Binding-site contacts:
Ligand atom O1 contacts residue TYR43 of chain 1.B at 4.4 Å.
Ligand atom C1 contacts residue GLY46 of chain 1.B at 4.1 Å.
Ligand atom C2 contacts residue ALA11 of chain 1.B at 4.1 Å (hydrophobic).
Ligand atom C1 contacts residue SER47 of chain 1.B at 3.5 Å.
Ligand atom O4 contacts residue TYR137 of chain 1.B at 2.6 Å (h-bond).
Ligand atom C1 contacts residue TYR43 of chain 1.B at 3.7 Å (hydrophobic).
Ligand atom O1 contacts residue GLY46 of chain 1.B at 3.9 Å.
Ligand atom C2 contacts residue TYR137 of chain 1.B at 3.5 Å (hydrophobic).
Ligand atom O2 contacts residue SER47 of chain 1.B at 2.9 Å (h-bond).
Ligand atom C3 contacts residue LYS165 of chain 1.B at 2.5 Å.
Ligand atom O4 contacts residue THR167 of chain 1.B at 3.3 Å (h-bond).
Ligand atom C3 contacts residue ILE206 of chain 1.B at 4.5 Å (hydrophobic).
Ligand atom O1 contacts residue LYS165 of chain 1.B at 3.6 Å.
Ligand atom C2 contacts residue THR48 of chain 1.B at 4.4 Å.
Ligand atom C3 contacts residue THR167 of chain 1.B at 4.2 Å.
Ligand atom C3 contacts residue THR48 of chain 1.B at 4.4 Å.
Ligand atom O1 contacts residue THR48 of chain 1.B at 2.8 Å (h-bond).
Ligand atom O2 contacts residue THR48 of chain 1.B at 4.2 Å.
Ligand atom C1 contacts residue THR48 of chain 1.B at 3.9 Å.
Ligand atom C1 contacts residue TYR137 of chain 1.B at 3.3 Å (hydrophobic).
Ligand atom O1 contacts residue SER47 of chain 1.B at 3.3 Å (h-bond).
Ligand atom O4 contacts residue LYS165 of chain 1.B at 3.1 Å.
Ligand atom O2 contacts residue GLY46 of chain 1.B at 3.5 Å.
Ligand atom C1 contacts residue ALA11 of chain 1.B at 4.2 Å (hydrophobic).
Ligand atom O2 contacts residue TYR43 of chain 1.B at 3.4 Å.
Ligand atom O2 contacts residue LYS165 of chain 1.B at 2.9 Å (salt-bridge).
Ligand atom C3 contacts residue TYR137 of chain 1.B at 3.3 Å (hydrophobic).
Ligand atom O1 contacts residue ALA11 of chain 1.B at 3.6 Å.
Ligand atom O1 contacts residue TYR137 of chain 1.B at 4.1 Å.
Ligand atom C1 contacts residue LYS165 of chain 1.B at 2.6 Å.
Ligand atom C2 contacts residue ILE206 of chain 1.B at 4.2 Å (hydrophobic).
Ligand atom C2 contacts residue TYR43 of chain 1.B at 4.0 Å (hydrophobic).
Ligand atom O4 contacts residue ILE139 of chain 1.B at 4.2 Å.
Ligand atom O2 contacts residue TYR137 of chain 1.B at 2.9 Å (h-bond).
Ligand atom C2 contacts residue LYS165 of chain 1.B at 1.5 Å.

Sequence of chain 1.B:
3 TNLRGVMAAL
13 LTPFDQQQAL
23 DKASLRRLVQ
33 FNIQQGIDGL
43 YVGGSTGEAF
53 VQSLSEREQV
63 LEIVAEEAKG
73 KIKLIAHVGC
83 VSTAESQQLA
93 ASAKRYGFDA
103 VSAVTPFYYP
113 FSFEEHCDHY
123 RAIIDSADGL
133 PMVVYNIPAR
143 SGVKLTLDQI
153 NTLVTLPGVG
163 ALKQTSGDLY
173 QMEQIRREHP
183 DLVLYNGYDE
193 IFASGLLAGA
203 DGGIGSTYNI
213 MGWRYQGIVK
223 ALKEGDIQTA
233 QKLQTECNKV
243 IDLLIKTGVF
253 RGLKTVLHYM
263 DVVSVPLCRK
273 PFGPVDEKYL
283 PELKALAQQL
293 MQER

The protein below binds the small molecule below.
Small molecule (SMILES): O=C(O)C(=O)CO